A protein and the small-molecule ligand that binds it are described below.
Small molecule (SMILES): Nc1ncnc2c1ncn2[C@H]1C[C@H](O)[C@@H](COP(=O)(O)O)O1

Binding-site contacts:
Ligand atom C2 contacts residue GLY427 of chain 16.A at 3.4 Å.
Ligand atom C2 contacts residue VAL202 of chain 16.A at 4.3 Å (hydrophobic).
Ligand atom N6 contacts residue SER420 of chain 16.A at 4.0 Å.
Ligand atom C5 contacts residue SER420 of chain 16.A at 4.3 Å.
Ligand atom C8 contacts residue HIS418 of chain 16.A at 3.7 Å.
Ligand atom C5 contacts residue PRO419 of chain 16.A at 3.7 Å (hydrophobic).
Ligand atom C4 contacts residue PRO203 of chain 16.A at 4.2 Å (hydrophobic).
Ligand atom N7 contacts residue HIS418 of chain 16.A at 4.4 Å.
Ligand atom C5 contacts residue PRO203 of chain 16.A at 4.3 Å (hydrophobic).
Ligand atom C8 contacts residue PRO203 of chain 16.A at 4.4 Å (hydrophobic).
Ligand atom O4' contacts residue PRO419 of chain 16.A at 4.3 Å.
Ligand atom N6 contacts residue GLY427 of chain 16.A at 2.8 Å (h-bond).
Ligand atom C6 contacts residue SER420 of chain 16.A at 4.3 Å.
Ligand atom C6 contacts residue PRO419 of chain 16.A at 3.2 Å (hydrophobic).
Ligand atom N6 contacts residue GLY425 of chain 16.A at 4.1 Å.
Ligand atom O2P contacts residue PRO419 of chain 16.A at 4.2 Å.
Ligand atom P contacts residue HIS416 of chain 16.A at 4.0 Å.
Ligand atom C6 contacts residue GLY427 of chain 16.A at 3.7 Å.
Ligand atom O5' contacts residue PRO419 of chain 16.A at 3.9 Å.
Ligand atom C4 contacts residue PRO419 of chain 16.A at 4.2 Å (hydrophobic).
Ligand atom N7 contacts residue SER420 of chain 16.A at 3.9 Å.
Ligand atom N6 contacts residue VAL202 of chain 16.A at 4.0 Å.
Ligand atom C6 contacts residue PRO203 of chain 16.A at 4.4 Å (hydrophobic).
Ligand atom N9 contacts residue HIS418 of chain 16.A at 4.3 Å.
Ligand atom N1 contacts residue GLY427 of chain 16.A at 2.7 Å (h-bond).
Ligand atom N7 contacts residue PRO419 of chain 16.A at 4.3 Å.
Ligand atom N1 contacts residue PRO419 of chain 16.A at 3.5 Å (h-bond).
Ligand atom N1 contacts residue VAL202 of chain 16.A at 3.7 Å.
Ligand atom N6 contacts residue PRO419 of chain 16.A at 3.4 Å (h-bond).
Ligand atom N3 contacts residue PRO419 of chain 16.A at 4.3 Å.
Ligand atom C2' contacts residue PRO203 of chain 16.A at 4.0 Å (hydrophobic).
Ligand atom O4' contacts residue HIS418 of chain 16.A at 4.1 Å.
Ligand atom N3 contacts residue PRO203 of chain 16.A at 4.4 Å.
Ligand atom C6 contacts residue VAL202 of chain 16.A at 3.9 Å (hydrophobic).
Ligand atom N9 contacts residue PRO203 of chain 16.A at 4.2 Å.
Ligand atom N6 contacts residue PHE426 of chain 16.A at 3.8 Å.
Ligand atom O2P contacts residue HIS416 of chain 16.A at 2.8 Å (h-bond).
Ligand atom C2 contacts residue PRO419 of chain 16.A at 4.0 Å (hydrophobic).
Ligand atom O1P contacts residue HIS416 of chain 16.A at 4.2 Å.
Ligand atom C1' contacts residue HIS418 of chain 16.A at 4.1 Å.

Sequence of chain 16.A:
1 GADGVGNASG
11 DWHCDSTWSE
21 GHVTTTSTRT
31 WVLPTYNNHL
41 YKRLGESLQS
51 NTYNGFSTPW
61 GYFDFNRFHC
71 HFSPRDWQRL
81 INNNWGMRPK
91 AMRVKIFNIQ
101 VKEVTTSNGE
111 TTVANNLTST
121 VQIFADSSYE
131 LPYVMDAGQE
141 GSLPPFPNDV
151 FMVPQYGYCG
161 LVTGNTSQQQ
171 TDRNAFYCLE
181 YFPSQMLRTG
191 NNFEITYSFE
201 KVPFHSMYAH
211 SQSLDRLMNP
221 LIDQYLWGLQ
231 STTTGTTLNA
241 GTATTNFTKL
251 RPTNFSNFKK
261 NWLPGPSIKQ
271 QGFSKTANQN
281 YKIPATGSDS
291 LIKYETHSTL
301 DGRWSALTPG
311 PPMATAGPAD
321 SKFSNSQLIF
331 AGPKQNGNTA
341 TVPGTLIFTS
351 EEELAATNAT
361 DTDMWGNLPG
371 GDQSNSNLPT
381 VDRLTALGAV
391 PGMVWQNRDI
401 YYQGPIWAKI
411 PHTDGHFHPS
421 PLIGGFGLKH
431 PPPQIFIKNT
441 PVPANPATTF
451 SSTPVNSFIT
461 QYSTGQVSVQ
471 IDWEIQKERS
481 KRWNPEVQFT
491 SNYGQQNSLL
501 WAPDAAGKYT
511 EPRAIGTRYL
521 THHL